Sequence of chain 8.L:
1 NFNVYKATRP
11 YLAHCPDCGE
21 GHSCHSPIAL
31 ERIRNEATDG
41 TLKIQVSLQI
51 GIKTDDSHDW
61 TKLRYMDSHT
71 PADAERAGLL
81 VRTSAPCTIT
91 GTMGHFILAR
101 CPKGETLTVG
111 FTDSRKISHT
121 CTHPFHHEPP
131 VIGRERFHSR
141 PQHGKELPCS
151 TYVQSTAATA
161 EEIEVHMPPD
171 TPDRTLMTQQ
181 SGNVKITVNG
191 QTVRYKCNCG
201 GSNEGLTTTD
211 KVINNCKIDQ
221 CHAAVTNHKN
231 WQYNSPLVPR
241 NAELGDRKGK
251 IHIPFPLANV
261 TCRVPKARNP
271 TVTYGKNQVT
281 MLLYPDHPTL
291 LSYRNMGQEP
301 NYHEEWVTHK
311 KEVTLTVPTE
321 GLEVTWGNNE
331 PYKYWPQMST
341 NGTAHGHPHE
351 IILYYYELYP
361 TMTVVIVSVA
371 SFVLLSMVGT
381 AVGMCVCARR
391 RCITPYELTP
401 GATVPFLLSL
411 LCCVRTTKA

A protein and the small-molecule ligand that binds it are described below.
Small molecule (SMILES): CC(=O)N[C@@H]1[C@@H](O)[C@H](O)[C@@H](CO)O[C@H]1O

Binding-site contacts:
Ligand atom C4 contacts residue ASN259 of chain 8.L at 4.2 Å.
Ligand atom C7 contacts residue ASN259 of chain 8.L at 3.1 Å.
Ligand atom C8 contacts residue LYS181 of chain 8.K at 4.3 Å.
Ligand atom C1 contacts residue ASN259 of chain 8.L at 1.4 Å.
Ligand atom O6 contacts residue ASN259 of chain 8.L at 4.2 Å.
Ligand atom C2 contacts residue ASN259 of chain 8.L at 2.4 Å.
Ligand atom N2 contacts residue ASN259 of chain 8.L at 2.9 Å (h-bond).
Ligand atom C5 contacts residue ASN259 of chain 8.L at 3.7 Å.
Ligand atom O5 contacts residue ASN259 of chain 8.L at 2.3 Å (h-bond).
Ligand atom C8 contacts residue ASN259 of chain 8.L at 4.4 Å.
Ligand atom O7 contacts residue ASN259 of chain 8.L at 2.9 Å (h-bond).
Ligand atom O7 contacts residue THR116 of chain 8.K at 3.9 Å.
Ligand atom O7 contacts residue LYS181 of chain 8.K at 4.3 Å.
Ligand atom C3 contacts residue ASN259 of chain 8.L at 3.8 Å.

Sequence of chain 8.K:
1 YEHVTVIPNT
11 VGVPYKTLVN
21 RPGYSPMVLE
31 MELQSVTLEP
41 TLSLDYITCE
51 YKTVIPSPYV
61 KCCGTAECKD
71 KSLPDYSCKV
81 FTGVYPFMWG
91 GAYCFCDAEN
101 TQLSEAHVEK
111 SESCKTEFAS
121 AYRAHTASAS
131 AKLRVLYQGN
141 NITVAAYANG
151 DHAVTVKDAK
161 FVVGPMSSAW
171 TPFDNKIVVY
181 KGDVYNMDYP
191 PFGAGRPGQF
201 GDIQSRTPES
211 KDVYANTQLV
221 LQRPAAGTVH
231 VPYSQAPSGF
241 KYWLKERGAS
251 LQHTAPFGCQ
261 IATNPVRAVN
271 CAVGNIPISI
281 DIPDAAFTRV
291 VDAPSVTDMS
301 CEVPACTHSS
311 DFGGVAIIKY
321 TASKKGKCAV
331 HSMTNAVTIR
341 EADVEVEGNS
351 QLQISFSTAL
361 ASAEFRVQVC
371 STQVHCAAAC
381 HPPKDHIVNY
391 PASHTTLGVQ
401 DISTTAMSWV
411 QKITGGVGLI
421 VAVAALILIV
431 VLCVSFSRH